This protein binds this small molecule.
Small molecule (SMILES): Nc1ccn([C@H]2C[C@H](O)[C@@H](COP(=O)(O)O)O2)c(=O)n1

Binding-site contacts:
Ligand atom N4 contacts residue GLY198 of chain 47.A at 3.8 Å.
Ligand atom C1' contacts residue TRP201 of chain 47.A at 4.5 Å (hydrophobic).
Ligand atom C2' contacts residue TRP201 of chain 47.A at 3.6 Å (hydrophobic).
Ligand atom O4' contacts residue TRP201 of chain 47.A at 4.5 Å.
Ligand atom O2 contacts residue LYS682 of chain 47.A at 4.2 Å.
Ligand atom C3' contacts residue TRP201 of chain 47.A at 4.1 Å (hydrophobic).
Ligand atom C2' contacts residue LYS682 of chain 47.A at 3.6 Å.
Ligand atom C6 contacts residue TRP201 of chain 47.A at 3.5 Å (hydrophobic).
Ligand atom O2 contacts residue LEU197 of chain 47.A at 4.0 Å.
Ligand atom O3' contacts residue LYS682 of chain 47.A at 3.1 Å (salt-bridge).
Ligand atom N4 contacts residue TRP201 of chain 47.A at 3.8 Å.
Ligand atom O2 contacts residue TRP201 of chain 47.A at 4.3 Å.
Ligand atom N3 contacts residue TRP201 of chain 47.A at 3.6 Å.
Ligand atom C1' contacts residue LYS682 of chain 47.A at 4.5 Å.
Ligand atom OP1 contacts residue PRO423 of chain 47.A at 3.6 Å.
Ligand atom N1 contacts residue TRP201 of chain 47.A at 4.0 Å.
Ligand atom C3' contacts residue LYS682 of chain 47.A at 3.8 Å.
Ligand atom C2 contacts residue TRP201 of chain 47.A at 3.9 Å (hydrophobic).
Ligand atom C4 contacts residue TRP201 of chain 47.A at 3.3 Å (hydrophobic).
Ligand atom C4' contacts residue TRP201 of chain 47.A at 4.3 Å (hydrophobic).
Ligand atom C5' contacts residue TRP201 of chain 47.A at 3.5 Å (hydrophobic).
Ligand atom C5 contacts residue TRP201 of chain 47.A at 3.4 Å (hydrophobic).
Ligand atom O5' contacts residue TRP201 of chain 47.A at 3.6 Å.
Ligand atom N4 contacts residue ASP199 of chain 47.A at 4.0 Å.

Sequence of chain 47.A:
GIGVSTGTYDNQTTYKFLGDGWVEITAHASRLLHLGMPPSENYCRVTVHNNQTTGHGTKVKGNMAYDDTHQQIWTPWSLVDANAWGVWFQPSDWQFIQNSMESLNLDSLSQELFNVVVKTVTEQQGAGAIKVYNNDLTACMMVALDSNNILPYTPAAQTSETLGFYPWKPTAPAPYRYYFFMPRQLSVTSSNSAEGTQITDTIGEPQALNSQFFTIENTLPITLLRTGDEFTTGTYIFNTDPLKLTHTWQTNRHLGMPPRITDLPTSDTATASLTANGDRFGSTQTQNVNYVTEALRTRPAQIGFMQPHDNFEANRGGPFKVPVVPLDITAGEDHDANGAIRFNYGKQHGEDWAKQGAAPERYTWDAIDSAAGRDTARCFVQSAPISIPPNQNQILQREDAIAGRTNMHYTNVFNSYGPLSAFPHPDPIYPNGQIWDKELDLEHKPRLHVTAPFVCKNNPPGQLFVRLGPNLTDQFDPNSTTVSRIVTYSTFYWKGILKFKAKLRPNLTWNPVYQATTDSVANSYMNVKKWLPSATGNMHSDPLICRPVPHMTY